This small molecule binds to this protein.
Small molecule (SMILES): CC(=O)N[C@H]1[C@H](O[C@H]2[C@H](O)[C@@H](NC(C)=O)CO[C@@H]2CO)O[C@H](CO)[C@@H](O)[C@@H]1O

Binding-site contacts:
Ligand atom C1 contacts residue ASN62 of chain 3.A at 1.4 Å.
Ligand atom C3 contacts residue ASN62 of chain 3.A at 3.8 Å.
Ligand atom C8 contacts residue ARG61 of chain 3.A at 4.4 Å.
Ligand atom C2 contacts residue ASN62 of chain 3.A at 2.5 Å.
Ligand atom O5 contacts residue ASN62 of chain 3.A at 2.3 Å (h-bond).
Ligand atom C5 contacts residue ASN62 of chain 3.A at 3.5 Å.
Ligand atom O5 contacts residue PHE93 of chain 3.A at 3.9 Å.
Ligand atom O6 contacts residue PHE93 of chain 3.A at 3.9 Å.
Ligand atom C4 contacts residue ASN62 of chain 3.A at 4.2 Å.
Ligand atom C7 contacts residue ASN62 of chain 3.A at 3.7 Å.
Ligand atom C7 contacts residue ARG61 of chain 3.A at 4.5 Å.
Ligand atom N2 contacts residue ASN62 of chain 3.A at 3.3 Å (h-bond).
Ligand atom O7 contacts residue ASN62 of chain 3.A at 3.5 Å (h-bond).
Ligand atom O7 contacts residue ARG61 of chain 3.A at 3.7 Å.

Sequence of chain 3.A:
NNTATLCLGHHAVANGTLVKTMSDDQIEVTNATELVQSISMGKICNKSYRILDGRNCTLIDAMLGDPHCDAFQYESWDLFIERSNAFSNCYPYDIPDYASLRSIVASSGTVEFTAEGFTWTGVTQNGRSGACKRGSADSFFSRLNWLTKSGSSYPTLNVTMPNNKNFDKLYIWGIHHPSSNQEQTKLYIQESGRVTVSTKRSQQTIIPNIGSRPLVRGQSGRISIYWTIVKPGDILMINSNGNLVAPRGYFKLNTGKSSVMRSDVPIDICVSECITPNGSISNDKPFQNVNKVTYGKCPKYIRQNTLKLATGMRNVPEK